Sequence of chain 3.D:
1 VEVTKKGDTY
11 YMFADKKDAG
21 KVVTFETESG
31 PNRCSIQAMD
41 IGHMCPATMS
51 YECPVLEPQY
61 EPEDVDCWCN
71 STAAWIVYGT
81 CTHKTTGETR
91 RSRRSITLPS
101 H

Binding-site contacts:
Ligand atom C2 contacts residue PRO31 of chain 3.D at 3.4 Å (hydrophobic).
Ligand atom C8 contacts residue PRO31 of chain 3.D at 4.4 Å (hydrophobic).
Ligand atom O7 contacts residue SER29 of chain 3.D at 4.4 Å.
Ligand atom O7 contacts residue SER71 of chain 3.D at 3.8 Å.
Ligand atom C7 contacts residue ASN70 of chain 3.D at 3.1 Å.
Ligand atom O6 contacts residue ARG33 of chain 3.D at 3.2 Å (salt-bridge).
Ligand atom C1 contacts residue ASN70 of chain 3.D at 1.4 Å.
Ligand atom C6 contacts residue ARG33 of chain 3.D at 3.3 Å.
Ligand atom C7 contacts residue PRO31 of chain 3.D at 3.1 Å (hydrophobic).
Ligand atom C1 contacts residue ASN32 of chain 3.D at 4.5 Å.
Ligand atom C3 contacts residue ASN70 of chain 3.D at 3.8 Å.
Ligand atom O7 contacts residue PRO31 of chain 3.D at 3.2 Å (h-bond).
Ligand atom C5 contacts residue ASN70 of chain 3.D at 3.7 Å.
Ligand atom O5 contacts residue ASN70 of chain 3.D at 2.4 Å (h-bond).
Ligand atom O7 contacts residue ASN70 of chain 3.D at 3.3 Å (h-bond).
Ligand atom N2 contacts residue ASN70 of chain 3.D at 2.9 Å (h-bond).
Ligand atom C1 contacts residue ARG33 of chain 3.D at 4.3 Å.
Ligand atom N2 contacts residue PRO31 of chain 3.D at 2.5 Å (h-bond).
Ligand atom C1 contacts residue PRO31 of chain 3.D at 4.2 Å (hydrophobic).
Ligand atom C4 contacts residue ASN70 of chain 3.D at 4.2 Å.
Ligand atom C2 contacts residue ASN70 of chain 3.D at 2.5 Å.
Ligand atom C5 contacts residue ARG33 of chain 3.D at 4.4 Å.
Ligand atom C8 contacts residue ASN70 of chain 3.D at 3.9 Å.
Ligand atom O3 contacts residue PRO31 of chain 3.D at 3.4 Å (h-bond).
Ligand atom C3 contacts residue PRO31 of chain 3.D at 3.3 Å (hydrophobic).
Ligand atom N2 contacts residue ASN32 of chain 3.D at 4.0 Å.

This protein binds this small molecule.
Small molecule (SMILES): CC(=O)N[C@@H]1[C@@H](O)[C@H](O)[C@@H](CO)O[C@H]1O